Sequence of chain 1.A:
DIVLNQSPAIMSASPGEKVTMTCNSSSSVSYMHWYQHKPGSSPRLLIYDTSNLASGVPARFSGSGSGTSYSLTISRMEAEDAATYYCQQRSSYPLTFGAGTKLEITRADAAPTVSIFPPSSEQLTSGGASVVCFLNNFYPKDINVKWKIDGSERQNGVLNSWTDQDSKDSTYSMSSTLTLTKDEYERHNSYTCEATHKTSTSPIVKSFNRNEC

Sequence of chain 1.B:
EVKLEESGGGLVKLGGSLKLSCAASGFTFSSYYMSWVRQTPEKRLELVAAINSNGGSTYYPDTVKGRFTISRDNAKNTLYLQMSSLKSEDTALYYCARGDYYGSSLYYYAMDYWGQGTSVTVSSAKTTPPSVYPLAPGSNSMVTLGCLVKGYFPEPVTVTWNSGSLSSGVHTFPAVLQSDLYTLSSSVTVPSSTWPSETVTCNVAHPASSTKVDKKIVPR

Binding-site contacts:
Ligand atom O2 contacts residue TYR109 of chain 1.B at 4.1 Å.
Ligand atom C9 contacts residue LEU47 of chain 1.B at 3.9 Å (hydrophobic).
Ligand atom C5 contacts residue TYR109 of chain 1.B at 4.1 Å (hydrophobic).
Ligand atom I2 contacts residue THR58 of chain 1.B at 3.7 Å.
Ligand atom O2 contacts residue ASP100 of chain 1.B at 2.6 Å (salt-bridge).
Ligand atom I4 contacts residue TYR33 of chain 1.B at 4.0 Å.
Ligand atom O1 contacts residue THR58 of chain 1.B at 4.0 Å.
Ligand atom C9 contacts residue ALA50 of chain 1.B at 3.9 Å (hydrophobic).
Ligand atom C13 contacts residue TYR93 of chain 1.A at 3.9 Å (hydrophobic).
Ligand atom C12 contacts residue ALA50 of chain 1.B at 4.2 Å (hydrophobic).
Ligand atom I2 contacts residue ILE51 of chain 1.B at 3.8 Å.
Ligand atom C12 contacts residue TYR59 of chain 1.B at 3.8 Å (hydrophobic).
Ligand atom C4 contacts residue ASP100 of chain 1.B at 4.1 Å.
Ligand atom C4 contacts residue TYR109 of chain 1.B at 3.6 Å (hydrophobic).
Ligand atom I3 contacts residue GLY99 of chain 1.B at 4.0 Å.
Ligand atom I1 contacts residue TYR93 of chain 1.A at 4.1 Å.
Ligand atom C11 contacts residue TYR59 of chain 1.B at 4.1 Å (hydrophobic).
Ligand atom I4 contacts residue TYR107 of chain 1.B at 3.5 Å.
Ligand atom I4 contacts residue TYR109 of chain 1.B at 4.0 Å.
Ligand atom C14 contacts residue TYR59 of chain 1.B at 4.1 Å (hydrophobic).
Ligand atom I2 contacts residue ALA50 of chain 1.B at 3.9 Å.
Ligand atom C5 contacts residue ASP100 of chain 1.B at 3.6 Å.
Ligand atom I3 contacts residue MET111 of chain 1.B at 3.7 Å.
Ligand atom O1 contacts residue SER57 of chain 1.B at 3.6 Å.
Ligand atom C1 contacts residue TYR109 of chain 1.B at 3.5 Å (hydrophobic).
Ligand atom C15 contacts residue TYR59 of chain 1.B at 3.9 Å (hydrophobic).
Ligand atom C6 contacts residue LEU95 of chain 1.A at 4.1 Å (hydrophobic).
Ligand atom O2 contacts residue TYR33 of chain 1.B at 3.8 Å.
Ligand atom C10 contacts residue TYR59 of chain 1.B at 4.0 Å (hydrophobic).
Ligand atom C8 contacts residue TYR93 of chain 1.A at 3.3 Å (hydrophobic).
Ligand atom C9 contacts residue TYR59 of chain 1.B at 3.8 Å (hydrophobic).
Ligand atom I2 contacts residue ASN52 of chain 1.B at 3.7 Å.
Ligand atom I3 contacts residue SER35 of chain 1.B at 3.9 Å.
Ligand atom C3 contacts residue TYR109 of chain 1.B at 4.0 Å (hydrophobic).
Ligand atom C4 contacts residue TYR33 of chain 1.B at 4.1 Å (hydrophobic).
Ligand atom I2 contacts residue SER57 of chain 1.B at 3.3 Å.
Ligand atom C8 contacts residue TYR109 of chain 1.B at 4.0 Å (hydrophobic).
Ligand atom I4 contacts residue ASP100 of chain 1.B at 3.8 Å.
Ligand atom C13 contacts residue TYR59 of chain 1.B at 4.0 Å (hydrophobic).
Ligand atom O2 contacts residue GLY99 of chain 1.B at 3.7 Å.

A protein and the small-molecule ligand that binds it are described below.
Small molecule (SMILES): CC(C)(c1cc(I)c(O)c(I)c1)c1cc(I)c(O)c(I)c1